Sequence of chain 1.B:
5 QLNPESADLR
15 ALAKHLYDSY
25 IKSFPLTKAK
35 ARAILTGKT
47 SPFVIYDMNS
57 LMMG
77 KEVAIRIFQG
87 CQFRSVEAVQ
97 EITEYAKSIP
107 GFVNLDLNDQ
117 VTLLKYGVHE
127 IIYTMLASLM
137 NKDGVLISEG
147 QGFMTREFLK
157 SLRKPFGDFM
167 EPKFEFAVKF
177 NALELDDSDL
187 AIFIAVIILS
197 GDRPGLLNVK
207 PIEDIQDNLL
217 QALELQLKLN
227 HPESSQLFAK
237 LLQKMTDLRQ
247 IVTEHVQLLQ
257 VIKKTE

Binding-site contacts:
Ligand atom C34 contacts residue GLN88 of chain 1.B at 3.5 Å.
Ligand atom C12 contacts residue ARG90 of chain 1.B at 3.2 Å.
Ligand atom C4 contacts residue TYR129 of chain 1.B at 3.5 Å (hydrophobic).
Ligand atom F33 contacts residue GLN88 of chain 1.B at 2.6 Å.
Ligand atom C15 contacts residue ARG90 of chain 1.B at 3.7 Å.
Ligand atom C22 contacts residue LEU255 of chain 1.B at 3.6 Å (hydrophobic).
Ligand atom C2 contacts residue CYS87 of chain 1.B at 1.7 Å (hydrophobic).
Ligand atom F8 contacts residue SER91 of chain 1.B at 3.3 Å.
Ligand atom C4 contacts residue CYS87 of chain 1.B at 3.1 Å (hydrophobic).
Ligand atom C24 contacts residue GLN88 of chain 1.B at 3.5 Å.
Ligand atom C19 contacts residue GLN88 of chain 1.B at 3.6 Å.
Ligand atom C18 contacts residue SER91 of chain 1.B at 3.4 Å.
Ligand atom N21 contacts residue GLN88 of chain 1.B at 2.8 Å (h-bond).
Ligand atom C30 contacts residue HIS125 of chain 1.B at 3.4 Å.
Ligand atom C18 contacts residue TYR129 of chain 1.B at 3.5 Å (hydrophobic).
Ligand atom N5 contacts residue CYS87 of chain 1.B at 3.0 Å (h-bond).
Ligand atom C30 contacts residue SER91 of chain 1.B at 3.5 Å.
Ligand atom O31 contacts residue HIS251 of chain 1.B at 2.8 Å (h-bond).
Ligand atom C16 contacts residue ARG90 of chain 1.B at 3.6 Å.
Ligand atom F33 contacts residue LEU255 of chain 1.B at 3.6 Å.
Ligand atom C3 contacts residue TYR129 of chain 1.B at 3.7 Å (hydrophobic).
Ligand atom C28 contacts residue SER91 of chain 1.B at 3.7 Å.
Ligand atom O29 contacts residue HIS125 of chain 1.B at 3.3 Å (h-bond).
Ligand atom C20 contacts residue GLN88 of chain 1.B at 3.6 Å.
Ligand atom O31 contacts residue LEU255 of chain 1.B at 3.7 Å.
Ligand atom C9 contacts residue ILE128 of chain 1.B at 3.5 Å (hydrophobic).
Ligand atom O17 contacts residue TYR129 of chain 1.B at 2.7 Å (h-bond).
Ligand atom C23 contacts residue GLN88 of chain 1.B at 3.6 Å.
Ligand atom C3 contacts residue CYS87 of chain 1.B at 2.7 Å (hydrophobic).
Ligand atom C22 contacts residue GLN88 of chain 1.B at 3.7 Å.
Ligand atom C32 contacts residue GLN88 of chain 1.B at 3.2 Å.
Ligand atom C34 contacts residue CYS87 of chain 1.B at 2.7 Å (hydrophobic).
Ligand atom F33 contacts residue PHE84 of chain 1.B at 3.4 Å.
Ligand atom C30 contacts residue VAL95 of chain 1.B at 3.7 Å (hydrophobic).
Ligand atom C7 contacts residue ILE128 of chain 1.B at 3.5 Å (hydrophobic).
Ligand atom O29 contacts residue SER91 of chain 1.B at 3.3 Å (h-bond).
Ligand atom C14 contacts residue LEU132 of chain 1.B at 3.6 Å (hydrophobic).
Ligand atom O31 contacts residue HIS125 of chain 1.B at 2.8 Å (h-bond).
Ligand atom F8 contacts residue ILE128 of chain 1.B at 3.1 Å.
Ligand atom C25 contacts residue GLN88 of chain 1.B at 3.5 Å.

This protein binds this small molecule.
Small molecule (SMILES): COc1ccccc1CNC(=O)c1cc(C(=O)Nc2ccc(C3COC3)cc2F)c(Cl)cc1F

Sequence of chain 1.D:
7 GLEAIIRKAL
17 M